Sequence of chain 1.H:
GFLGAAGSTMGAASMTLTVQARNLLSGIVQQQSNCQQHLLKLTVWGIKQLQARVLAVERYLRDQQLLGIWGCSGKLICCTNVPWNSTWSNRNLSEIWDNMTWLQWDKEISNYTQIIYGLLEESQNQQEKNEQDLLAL

The protein below binds the small molecule below.
Small molecule (SMILES): CC(=O)N[C@@H]1[C@@H](O)[C@H](O)[C@@H](CO)O[C@H]1O

Binding-site contacts:
Ligand atom C3 contacts residue ASN92 of chain 1.H at 3.9 Å.
Ligand atom N2 contacts residue ASN92 of chain 1.H at 2.9 Å (h-bond).
Ligand atom O5 contacts residue THR94 of chain 1.H at 3.3 Å.
Ligand atom C5 contacts residue ASN92 of chain 1.H at 3.8 Å.
Ligand atom O7 contacts residue ASN92 of chain 1.H at 3.8 Å.
Ligand atom C7 contacts residue ASN92 of chain 1.H at 3.6 Å.
Ligand atom C6 contacts residue THR94 of chain 1.H at 4.1 Å.
Ligand atom C4 contacts residue ASN92 of chain 1.H at 4.4 Å.
Ligand atom O5 contacts residue TRP95 of chain 1.H at 4.5 Å.
Ligand atom C1 contacts residue ASN92 of chain 1.H at 1.5 Å.
Ligand atom C1 contacts residue THR94 of chain 1.H at 3.7 Å.
Ligand atom O6 contacts residue ILE122 of chain 1.H at 4.1 Å.
Ligand atom C2 contacts residue ASN92 of chain 1.H at 2.5 Å.
Ligand atom O5 contacts residue ASN92 of chain 1.H at 2.5 Å (h-bond).
Ligand atom C5 contacts residue THR94 of chain 1.H at 4.0 Å.